Binding-site contacts:
Ligand atom C10 contacts residue GLN182 of chain 1.B at 3.8 Å.
Ligand atom F15 contacts residue TRP382 of chain 1.B at 3.4 Å.
Ligand atom N11 contacts residue HEM1 of chain 1.K at 2.9 Å (h-bond).
Ligand atom F16 contacts residue HEM1 of chain 1.K at 3.6 Å.
Ligand atom C10 contacts residue VAL271 of chain 1.B at 3.9 Å (hydrophobic).
Ligand atom C10 contacts residue HEM1 of chain 1.K at 3.6 Å.
Ligand atom C07 contacts residue PHE288 of chain 1.B at 3.5 Å (hydrophobic).
Ligand atom C02 contacts residue TRP291 of chain 1.B at 3.8 Å (hydrophobic).
Ligand atom C07 contacts residue HEM1 of chain 1.K at 3.2 Å.
Ligand atom C13 contacts residue HEM1 of chain 1.K at 3.8 Å.
Ligand atom N02 contacts residue PRO269 of chain 1.B at 4.0 Å.
Ligand atom N02 contacts residue HEM1 of chain 1.K at 3.3 Å.
Ligand atom N02 contacts residue GLU296 of chain 1.B at 2.7 Å (salt-bridge).
Ligand atom F16 contacts residue VAL271 of chain 1.B at 3.7 Å.
Ligand atom C02 contacts residue GLU296 of chain 1.B at 3.5 Å.
Ligand atom N01 contacts residue GLU296 of chain 1.B at 2.7 Å (salt-bridge).
Ligand atom N02 contacts residue TYR292 of chain 1.B at 3.8 Å.
Ligand atom C14 contacts residue HEM1 of chain 1.K at 3.1 Å.
Ligand atom C09 contacts residue VAL271 of chain 1.B at 3.6 Å (hydrophobic).
Ligand atom C02 contacts residue PRO269 of chain 1.B at 3.9 Å (hydrophobic).
Ligand atom C04 contacts residue HEM1 of chain 1.K at 3.8 Å.
Ligand atom C03 contacts residue PRO269 of chain 1.B at 4.0 Å (hydrophobic).
Ligand atom C02 contacts residue HEM1 of chain 1.K at 3.6 Å.
Ligand atom N01 contacts residue PRO269 of chain 1.B at 4.0 Å.
Ligand atom C08 contacts residue GLU296 of chain 1.B at 3.5 Å.
Ligand atom C05 contacts residue VAL271 of chain 1.B at 3.5 Å (hydrophobic).
Ligand atom C08 contacts residue HEM1 of chain 1.K at 3.9 Å.
Ligand atom C07 contacts residue GLY290 of chain 1.B at 3.8 Å.
Ligand atom C06 contacts residue GLU296 of chain 1.B at 3.5 Å.
Ligand atom C08 contacts residue VAL271 of chain 1.B at 3.7 Å (hydrophobic).
Ligand atom C09 contacts residue GLU296 of chain 1.B at 4.0 Å.
Ligand atom C03 contacts residue HEM1 of chain 1.K at 3.1 Å.
Ligand atom C03 contacts residue TRP291 of chain 1.B at 4.0 Å (hydrophobic).
Ligand atom N01 contacts residue HEM1 of chain 1.K at 4.0 Å.
Ligand atom C09 contacts residue HEM1 of chain 1.K at 3.8 Å.
Ligand atom F16 contacts residue MET274 of chain 1.B at 4.0 Å.
Ligand atom F15 contacts residue TYR410 of chain 1.B at 3.0 Å.
Ligand atom N02 contacts residue TRP291 of chain 1.B at 2.8 Å (h-bond).
Ligand atom F15 contacts residue HEM1 of chain 1.K at 2.8 Å.
Ligand atom N02 contacts residue MET293 of chain 1.B at 4.0 Å.

Sequence of chain 1.B:
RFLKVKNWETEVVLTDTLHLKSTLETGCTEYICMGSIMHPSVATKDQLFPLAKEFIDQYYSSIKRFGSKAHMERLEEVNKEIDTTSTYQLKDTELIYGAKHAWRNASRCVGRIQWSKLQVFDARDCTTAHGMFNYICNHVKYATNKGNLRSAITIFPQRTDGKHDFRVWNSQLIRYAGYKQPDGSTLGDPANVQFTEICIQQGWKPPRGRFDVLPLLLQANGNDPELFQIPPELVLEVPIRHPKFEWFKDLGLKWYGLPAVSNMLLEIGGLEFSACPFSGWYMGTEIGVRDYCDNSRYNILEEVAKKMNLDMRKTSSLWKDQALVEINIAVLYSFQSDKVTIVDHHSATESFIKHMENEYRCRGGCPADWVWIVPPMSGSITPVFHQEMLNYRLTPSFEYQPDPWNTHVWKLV

A small-molecule ligand and the protein it binds are described below.
Small molecule (SMILES): Cc1cc(N)nc(C#CCN2CC(F)(F)C2)c1